Binding-site contacts:
Ligand atom O7 contacts residue ASN32 of chain 2.A at 3.8 Å.
Ligand atom C7 contacts residue THR34 of chain 2.A at 4.3 Å.
Ligand atom O6 contacts residue THR312 of chain 2.A at 4.2 Å.
Ligand atom O6 contacts residue LEU52 of chain 2.B at 3.3 Å.
Ligand atom C8 contacts residue ILE56 of chain 2.B at 4.2 Å (hydrophobic).
Ligand atom O5 contacts residue ASN32 of chain 2.A at 2.3 Å (h-bond).
Ligand atom C8 contacts residue THR34 of chain 2.A at 3.9 Å.
Ligand atom C6 contacts residue THR34 of chain 2.A at 4.4 Å.
Ligand atom C5 contacts residue THR312 of chain 2.A at 4.3 Å.
Ligand atom N2 contacts residue ASN32 of chain 2.A at 3.0 Å (h-bond).
Ligand atom C4 contacts residue ASN32 of chain 2.A at 4.3 Å.
Ligand atom O5 contacts residue THR312 of chain 2.A at 3.2 Å (h-bond).
Ligand atom C3 contacts residue ASN32 of chain 2.A at 3.8 Å.
Ligand atom C5 contacts residue ASN32 of chain 2.A at 3.7 Å.
Ligand atom C6 contacts residue THR312 of chain 2.A at 4.2 Å.
Ligand atom C1 contacts residue ALA33 of chain 2.A at 4.5 Å (hydrophobic).
Ligand atom C7 contacts residue ASN32 of chain 2.A at 3.6 Å.
Ligand atom C2 contacts residue ASN32 of chain 2.A at 2.5 Å.
Ligand atom C1 contacts residue THR312 of chain 2.A at 3.7 Å.
Ligand atom C6 contacts residue LEU52 of chain 2.B at 3.8 Å (hydrophobic).
Ligand atom O7 contacts residue THR34 of chain 2.A at 4.0 Å.
Ligand atom C1 contacts residue ASN32 of chain 2.A at 1.4 Å.

Sequence of chain 2.A:
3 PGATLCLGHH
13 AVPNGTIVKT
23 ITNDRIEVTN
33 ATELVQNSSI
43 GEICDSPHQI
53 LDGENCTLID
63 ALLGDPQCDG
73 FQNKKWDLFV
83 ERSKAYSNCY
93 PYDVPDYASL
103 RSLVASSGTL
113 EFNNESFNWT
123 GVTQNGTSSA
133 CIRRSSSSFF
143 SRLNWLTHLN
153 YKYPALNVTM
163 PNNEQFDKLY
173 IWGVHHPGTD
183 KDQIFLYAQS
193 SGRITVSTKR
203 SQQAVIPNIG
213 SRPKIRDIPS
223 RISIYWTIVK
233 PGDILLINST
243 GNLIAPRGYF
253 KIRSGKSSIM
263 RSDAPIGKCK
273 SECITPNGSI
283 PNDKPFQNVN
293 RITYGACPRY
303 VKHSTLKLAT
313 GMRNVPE

Sequence of chain 2.B:
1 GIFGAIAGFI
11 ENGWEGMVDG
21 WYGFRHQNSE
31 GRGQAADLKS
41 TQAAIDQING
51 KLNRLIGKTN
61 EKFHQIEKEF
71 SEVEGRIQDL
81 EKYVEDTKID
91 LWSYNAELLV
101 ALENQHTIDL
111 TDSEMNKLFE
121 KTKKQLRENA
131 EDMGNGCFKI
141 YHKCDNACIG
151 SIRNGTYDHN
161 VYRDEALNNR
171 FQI

A protein and the small-molecule ligand that binds it are described below.
Small molecule (SMILES): CC(=O)N[C@H]1[C@H](O[C@H]2[C@H](O)[C@@H](NC(C)=O)CO[C@@H]2CO)O[C@H](CO)[C@@H](O)[C@@H]1O